This small molecule binds to this protein.
Small molecule (SMILES): CCCCCCCCCCCC(=O)OC[C@@H](O)CO[P](=O)(O)OCC[N+](C)(C)C

Binding-site contacts:
Ligand atom C5 contacts residue VAL213 of chain 1.A at 4.0 Å (hydrophobic).
Ligand atom C2 contacts residue VAL213 of chain 1.A at 3.9 Å (hydrophobic).
Ligand atom P9 contacts residue TYR151 of chain 1.A at 3.8 Å.
Ligand atom C3 contacts residue VAL213 of chain 1.A at 3.6 Å (hydrophobic).
Ligand atom O7 contacts residue TYR151 of chain 1.A at 3.0 Å (h-bond).
Ligand atom C20 contacts residue HIS388 of chain 1.A at 3.5 Å.
Ligand atom C16 contacts residue TYR151 of chain 1.A at 4.0 Å (hydrophobic).
Ligand atom C8 contacts residue LEU58 of chain 1.A at 3.9 Å (hydrophobic).
Ligand atom C10 contacts residue ILE59 of chain 1.A at 3.9 Å (hydrophobic).
Ligand atom P9 contacts residue TYR298 of chain 1.A at 3.7 Å.
Ligand atom C5 contacts residue TYR298 of chain 1.A at 3.5 Å (hydrophobic).
Ligand atom C12 contacts residue LEU255 of chain 1.A at 3.8 Å (hydrophobic).
Ligand atom C15 contacts residue TYR298 of chain 1.A at 3.6 Å (hydrophobic).
Ligand atom C19 contacts residue THR156 of chain 1.A at 3.7 Å.
Ligand atom O7 contacts residue TYR298 of chain 1.A at 2.3 Å (h-bond).
Ligand atom O6 contacts residue TYR151 of chain 1.A at 3.4 Å (h-bond).
Ligand atom C20 contacts residue TRP387 of chain 1.A at 4.1 Å (hydrophobic).
Ligand atom C7 contacts residue TYR151 of chain 1.A at 4.1 Å (hydrophobic).
Ligand atom N8 contacts residue HIS388 of chain 1.A at 4.0 Å.
Ligand atom O5 contacts residue TYR298 of chain 1.A at 4.0 Å.
Ligand atom O3 contacts residue TRP387 of chain 1.A at 3.8 Å.
Ligand atom O5 contacts residue PHE453 of chain 1.A at 3.8 Å.
Ligand atom O3 contacts residue HIS388 of chain 1.A at 2.9 Å.
Ligand atom C19 contacts residue MET157 of chain 1.A at 3.7 Å (hydrophobic).
Ligand atom O5 contacts residue TYR394 of chain 1.A at 3.9 Å.
Ligand atom C6 contacts residue CYS301 of chain 1.A at 4.0 Å (hydrophobic).
Ligand atom C14 contacts residue HIS388 of chain 1.A at 3.8 Å.
Ligand atom O1 contacts residue TRP387 of chain 1.A at 3.8 Å.
Ligand atom C5 contacts residue CYS301 of chain 1.A at 4.0 Å (hydrophobic).
Ligand atom C4 contacts residue VAL213 of chain 1.A at 3.7 Å (hydrophobic).
Ligand atom C20 contacts residue TYR143 of chain 1.A at 3.3 Å (hydrophobic).
Ligand atom C19 contacts residue TYR143 of chain 1.A at 3.5 Å (hydrophobic).
Ligand atom C6 contacts residue VAL213 of chain 1.A at 3.8 Å (hydrophobic).
Ligand atom C13 contacts residue TRP302 of chain 1.A at 4.1 Å (hydrophobic).
Ligand atom N8 contacts residue TYR143 of chain 1.A at 4.0 Å.
Ligand atom C11 contacts residue ILE59 of chain 1.A at 4.0 Å (hydrophobic).
Ligand atom C18 contacts residue MET157 of chain 1.A at 3.6 Å (hydrophobic).
Ligand atom C12 contacts residue ILE59 of chain 1.A at 3.7 Å (hydrophobic).
Ligand atom C20 contacts residue CYS160 of chain 1.A at 4.1 Å (hydrophobic).
Ligand atom C17 contacts residue HIS388 of chain 1.A at 3.4 Å.

Sequence of chain 1.A:
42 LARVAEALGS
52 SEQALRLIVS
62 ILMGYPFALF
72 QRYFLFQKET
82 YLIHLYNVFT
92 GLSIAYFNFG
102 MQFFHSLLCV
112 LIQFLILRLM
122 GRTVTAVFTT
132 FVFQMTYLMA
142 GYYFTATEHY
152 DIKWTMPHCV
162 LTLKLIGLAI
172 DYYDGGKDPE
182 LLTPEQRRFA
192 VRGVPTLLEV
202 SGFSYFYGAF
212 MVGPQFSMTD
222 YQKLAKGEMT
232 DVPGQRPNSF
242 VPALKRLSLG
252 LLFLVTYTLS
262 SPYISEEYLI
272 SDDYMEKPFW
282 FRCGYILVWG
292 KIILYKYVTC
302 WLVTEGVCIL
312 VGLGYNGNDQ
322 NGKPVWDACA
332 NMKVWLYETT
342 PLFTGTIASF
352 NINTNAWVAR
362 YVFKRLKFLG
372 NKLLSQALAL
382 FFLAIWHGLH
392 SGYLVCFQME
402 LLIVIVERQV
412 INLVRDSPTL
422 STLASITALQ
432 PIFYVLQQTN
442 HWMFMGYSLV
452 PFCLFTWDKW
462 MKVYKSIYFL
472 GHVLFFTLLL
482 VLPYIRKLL